This small molecule binds to this protein.
Small molecule (SMILES): C[C@H](C[C@@H](C[C@H](C[C@@H](C[C@@H](CCN1CCCC1=O)N1CCCC1=O)N1CCCC1=O)N1CCCC1=O)N1CCCC1=O)N1CCCC1=O

Binding-site contacts:
Ligand atom O03 contacts residue MET32 of chain 1.A at 3.9 Å.
Ligand atom C35 contacts residue ARG83 of chain 1.A at 4.4 Å.
Ligand atom C34 contacts residue PHE66 of chain 1.A at 3.7 Å (hydrophobic).
Ligand atom C36 contacts residue ARG83 of chain 1.A at 4.1 Å.
Ligand atom C02 contacts residue MET32 of chain 1.A at 4.4 Å (hydrophobic).
Ligand atom C06 contacts residue PHE66 of chain 1.A at 3.9 Å (hydrophobic).
Ligand atom N06 contacts residue PHE66 of chain 1.A at 4.3 Å.
Ligand atom C33 contacts residue ILE79 of chain 1.A at 3.9 Å (hydrophobic).
Ligand atom C35 contacts residue GLY82 of chain 1.A at 3.9 Å.
Ligand atom C35 contacts residue ILE79 of chain 1.A at 4.2 Å (hydrophobic).
Ligand atom C35 contacts residue PHE66 of chain 1.A at 3.8 Å (hydrophobic).
Ligand atom C26 contacts residue PHE66 of chain 1.A at 3.7 Å (hydrophobic).
Ligand atom N04 contacts residue PHE66 of chain 1.A at 4.2 Å.
Ligand atom C29 contacts residue PHE66 of chain 1.A at 4.5 Å (hydrophobic).
Ligand atom C27 contacts residue PHE66 of chain 1.A at 4.2 Å (hydrophobic).
Ligand atom C05 contacts residue PHE66 of chain 1.A at 4.3 Å (hydrophobic).
Ligand atom C35 contacts residue GLU81 of chain 1.A at 3.6 Å.
Ligand atom C36 contacts residue ILE79 of chain 1.A at 4.0 Å (hydrophobic).
Ligand atom O04 contacts residue MET32 of chain 1.A at 4.1 Å.
Ligand atom C05 contacts residue MET32 of chain 1.A at 4.3 Å (hydrophobic).
Ligand atom C04 contacts residue MET32 of chain 1.A at 3.6 Å (hydrophobic).
Ligand atom C36 contacts residue GLU81 of chain 1.A at 4.1 Å.
Ligand atom C06 contacts residue MET32 of chain 1.A at 3.8 Å (hydrophobic).
Ligand atom C34 contacts residue LEU36 of chain 1.A at 4.2 Å (hydrophobic).
Ligand atom C37 contacts residue ILE79 of chain 1.A at 4.2 Å (hydrophobic).
Ligand atom C04 contacts residue PHE66 of chain 1.A at 4.0 Å (hydrophobic).
Ligand atom C28 contacts residue PHE66 of chain 1.A at 4.2 Å (hydrophobic).
Ligand atom O06 contacts residue ILE79 of chain 1.A at 3.8 Å.
Ligand atom C08 contacts residue MET32 of chain 1.A at 4.3 Å (hydrophobic).

Sequence of chain 1.A:
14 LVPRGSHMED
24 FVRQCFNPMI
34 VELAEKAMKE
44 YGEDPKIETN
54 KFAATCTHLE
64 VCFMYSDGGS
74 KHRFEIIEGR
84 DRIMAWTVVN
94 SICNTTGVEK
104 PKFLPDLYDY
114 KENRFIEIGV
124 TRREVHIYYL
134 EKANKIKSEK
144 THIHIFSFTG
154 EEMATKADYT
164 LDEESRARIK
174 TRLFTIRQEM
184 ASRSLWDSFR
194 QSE